Sequence of chain 1.C:
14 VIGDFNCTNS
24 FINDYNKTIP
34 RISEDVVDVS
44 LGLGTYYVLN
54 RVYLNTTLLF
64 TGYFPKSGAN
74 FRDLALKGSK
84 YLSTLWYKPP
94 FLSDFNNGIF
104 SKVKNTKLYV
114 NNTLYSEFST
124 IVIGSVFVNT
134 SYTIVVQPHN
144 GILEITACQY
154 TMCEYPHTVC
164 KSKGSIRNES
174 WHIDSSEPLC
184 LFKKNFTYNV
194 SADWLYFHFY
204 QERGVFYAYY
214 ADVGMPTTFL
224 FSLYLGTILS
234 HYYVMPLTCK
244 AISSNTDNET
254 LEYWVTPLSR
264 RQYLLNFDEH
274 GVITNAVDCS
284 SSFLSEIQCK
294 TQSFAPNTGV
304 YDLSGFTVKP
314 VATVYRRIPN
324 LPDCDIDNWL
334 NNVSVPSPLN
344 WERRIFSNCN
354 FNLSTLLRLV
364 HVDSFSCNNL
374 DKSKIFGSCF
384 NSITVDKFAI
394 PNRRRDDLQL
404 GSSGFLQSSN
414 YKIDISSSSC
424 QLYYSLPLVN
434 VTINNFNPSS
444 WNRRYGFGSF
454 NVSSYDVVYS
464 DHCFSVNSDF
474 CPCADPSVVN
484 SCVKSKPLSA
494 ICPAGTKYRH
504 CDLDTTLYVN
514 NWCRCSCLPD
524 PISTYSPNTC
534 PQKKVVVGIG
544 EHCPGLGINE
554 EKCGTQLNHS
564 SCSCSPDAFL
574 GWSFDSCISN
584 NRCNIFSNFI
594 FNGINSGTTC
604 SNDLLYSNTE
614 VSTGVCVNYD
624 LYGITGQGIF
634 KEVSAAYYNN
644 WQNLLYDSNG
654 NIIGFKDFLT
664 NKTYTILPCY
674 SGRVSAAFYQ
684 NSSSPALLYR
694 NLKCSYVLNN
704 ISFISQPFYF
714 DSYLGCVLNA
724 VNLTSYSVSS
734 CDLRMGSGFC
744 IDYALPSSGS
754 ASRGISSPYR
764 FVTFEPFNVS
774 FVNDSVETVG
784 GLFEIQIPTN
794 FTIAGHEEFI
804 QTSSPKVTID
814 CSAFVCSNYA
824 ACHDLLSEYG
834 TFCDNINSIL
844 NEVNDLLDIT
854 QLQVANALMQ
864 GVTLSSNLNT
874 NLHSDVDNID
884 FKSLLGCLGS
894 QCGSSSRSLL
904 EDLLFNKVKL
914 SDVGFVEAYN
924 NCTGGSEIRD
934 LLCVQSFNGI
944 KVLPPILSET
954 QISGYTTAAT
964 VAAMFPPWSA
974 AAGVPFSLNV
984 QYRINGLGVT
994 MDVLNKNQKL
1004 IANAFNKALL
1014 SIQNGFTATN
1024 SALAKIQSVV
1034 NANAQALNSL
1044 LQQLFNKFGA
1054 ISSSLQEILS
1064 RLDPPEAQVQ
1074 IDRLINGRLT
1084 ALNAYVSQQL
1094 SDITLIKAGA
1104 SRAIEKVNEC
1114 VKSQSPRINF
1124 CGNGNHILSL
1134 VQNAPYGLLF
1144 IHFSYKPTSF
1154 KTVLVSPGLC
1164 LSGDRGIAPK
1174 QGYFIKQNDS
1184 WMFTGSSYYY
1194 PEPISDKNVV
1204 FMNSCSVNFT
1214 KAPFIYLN

Sequence of chain 1.A:
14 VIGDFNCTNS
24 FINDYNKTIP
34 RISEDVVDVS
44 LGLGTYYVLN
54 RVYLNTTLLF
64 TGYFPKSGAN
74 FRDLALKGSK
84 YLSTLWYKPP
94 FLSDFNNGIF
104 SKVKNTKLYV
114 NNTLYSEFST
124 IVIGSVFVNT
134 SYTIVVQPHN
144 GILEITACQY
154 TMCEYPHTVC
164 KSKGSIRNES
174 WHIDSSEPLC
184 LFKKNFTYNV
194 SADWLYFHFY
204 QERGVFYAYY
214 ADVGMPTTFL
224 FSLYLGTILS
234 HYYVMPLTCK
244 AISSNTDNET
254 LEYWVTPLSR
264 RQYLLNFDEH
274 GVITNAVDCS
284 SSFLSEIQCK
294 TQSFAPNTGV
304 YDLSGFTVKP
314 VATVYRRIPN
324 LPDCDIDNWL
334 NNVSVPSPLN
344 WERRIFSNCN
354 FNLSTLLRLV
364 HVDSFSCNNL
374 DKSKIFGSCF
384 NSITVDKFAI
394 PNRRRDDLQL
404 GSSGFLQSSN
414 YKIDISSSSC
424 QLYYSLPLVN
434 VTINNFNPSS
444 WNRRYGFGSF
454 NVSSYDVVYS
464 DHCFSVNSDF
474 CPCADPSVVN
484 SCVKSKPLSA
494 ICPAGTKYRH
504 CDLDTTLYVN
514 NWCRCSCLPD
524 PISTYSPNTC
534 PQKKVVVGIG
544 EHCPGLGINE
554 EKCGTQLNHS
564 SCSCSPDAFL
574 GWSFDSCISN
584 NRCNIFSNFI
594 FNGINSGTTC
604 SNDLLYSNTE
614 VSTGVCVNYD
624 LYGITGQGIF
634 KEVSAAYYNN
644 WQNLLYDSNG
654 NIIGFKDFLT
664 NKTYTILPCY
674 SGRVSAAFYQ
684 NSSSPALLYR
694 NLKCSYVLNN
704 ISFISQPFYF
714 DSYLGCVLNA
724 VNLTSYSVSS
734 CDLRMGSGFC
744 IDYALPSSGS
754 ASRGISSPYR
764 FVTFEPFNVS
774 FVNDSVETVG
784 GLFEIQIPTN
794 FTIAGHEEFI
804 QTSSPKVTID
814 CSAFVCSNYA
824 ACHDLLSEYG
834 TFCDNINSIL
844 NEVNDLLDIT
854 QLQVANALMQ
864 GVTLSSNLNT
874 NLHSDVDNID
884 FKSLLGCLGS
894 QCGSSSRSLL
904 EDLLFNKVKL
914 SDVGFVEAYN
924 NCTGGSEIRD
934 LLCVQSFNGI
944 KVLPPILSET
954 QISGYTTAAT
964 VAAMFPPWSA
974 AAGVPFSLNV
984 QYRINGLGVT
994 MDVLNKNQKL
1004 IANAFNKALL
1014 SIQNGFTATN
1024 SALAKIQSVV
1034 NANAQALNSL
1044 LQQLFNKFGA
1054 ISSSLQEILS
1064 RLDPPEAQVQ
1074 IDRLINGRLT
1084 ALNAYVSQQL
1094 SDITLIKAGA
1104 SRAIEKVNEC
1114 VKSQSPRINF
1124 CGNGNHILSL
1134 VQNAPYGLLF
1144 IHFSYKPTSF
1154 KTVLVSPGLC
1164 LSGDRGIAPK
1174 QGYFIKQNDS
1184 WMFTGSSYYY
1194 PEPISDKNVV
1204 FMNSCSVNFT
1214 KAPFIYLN

This small molecule binds to this protein.
Small molecule (SMILES): CC(=O)N[C@H]1[C@H](O[C@H]2[C@H](O)[C@@H](NC(C)=O)CO[C@@H]2CO)O[C@H](CO)[C@@H](O)[C@@H]1O

Binding-site contacts:
Ligand atom C1 contacts residue ASN355 of chain 1.A at 1.4 Å.
Ligand atom C2 contacts residue ASN355 of chain 1.A at 2.4 Å.
Ligand atom O7 contacts residue ARG361 of chain 1.A at 4.5 Å.
Ligand atom C8 contacts residue ASN605 of chain 1.A at 3.7 Å.
Ligand atom C8 contacts residue TYR528 of chain 1.C at 3.5 Å (hydrophobic).
Ligand atom C1 contacts residue ASP326 of chain 1.A at 4.1 Å.
Ligand atom C3 contacts residue THR358 of chain 1.A at 4.4 Å.
Ligand atom C5 contacts residue THR358 of chain 1.A at 3.8 Å.
Ligand atom C7 contacts residue ASN355 of chain 1.A at 3.8 Å.
Ligand atom C3 contacts residue TYR528 of chain 1.C at 3.7 Å (hydrophobic).
Ligand atom O5 contacts residue TYR528 of chain 1.C at 3.9 Å.
Ligand atom C1 contacts residue THR358 of chain 1.A at 3.4 Å.
Ligand atom C2 contacts residue THR358 of chain 1.A at 4.4 Å.
Ligand atom C4 contacts residue TYR528 of chain 1.C at 4.3 Å (hydrophobic).
Ligand atom O3 contacts residue TYR528 of chain 1.C at 3.4 Å.
Ligand atom C1 contacts residue TYR528 of chain 1.C at 4.0 Å (hydrophobic).
Ligand atom C7 contacts residue TYR528 of chain 1.C at 3.9 Å (hydrophobic).
Ligand atom C5 contacts residue ASP326 of chain 1.A at 4.5 Å.
Ligand atom C1 contacts residue ASN605 of chain 1.A at 4.1 Å.
Ligand atom O6 contacts residue TYR528 of chain 1.C at 4.0 Å.
Ligand atom C2 contacts residue TYR528 of chain 1.C at 3.8 Å (hydrophobic).
Ligand atom O5 contacts residue ASN355 of chain 1.A at 2.4 Å (h-bond).
Ligand atom C5 contacts residue ASN355 of chain 1.A at 3.7 Å.
Ligand atom O7 contacts residue TYR528 of chain 1.C at 2.9 Å (h-bond).
Ligand atom N2 contacts residue TYR528 of chain 1.C at 4.3 Å.
Ligand atom N2 contacts residue ASN605 of chain 1.A at 4.2 Å.
Ligand atom C2 contacts residue ASN605 of chain 1.A at 4.1 Å.
Ligand atom O6 contacts residue THR358 of chain 1.A at 3.6 Å.
Ligand atom C4 contacts residue ASN355 of chain 1.A at 4.2 Å.
Ligand atom N2 contacts residue ASN355 of chain 1.A at 2.9 Å (h-bond).
Ligand atom O5 contacts residue THR358 of chain 1.A at 3.8 Å.
Ligand atom O4 contacts residue TYR528 of chain 1.C at 3.4 Å.
Ligand atom O7 contacts residue ASN355 of chain 1.A at 4.3 Å.
Ligand atom C4 contacts residue ASP326 of chain 1.A at 4.3 Å.
Ligand atom C6 contacts residue THR358 of chain 1.A at 4.4 Å.
Ligand atom O7 contacts residue ASN605 of chain 1.A at 4.0 Å.
Ligand atom C6 contacts residue ASP326 of chain 1.A at 3.6 Å.
Ligand atom C3 contacts residue ASN355 of chain 1.A at 3.8 Å.
Ligand atom C7 contacts residue ASN605 of chain 1.A at 3.8 Å.